Sequence of chain 1.F:
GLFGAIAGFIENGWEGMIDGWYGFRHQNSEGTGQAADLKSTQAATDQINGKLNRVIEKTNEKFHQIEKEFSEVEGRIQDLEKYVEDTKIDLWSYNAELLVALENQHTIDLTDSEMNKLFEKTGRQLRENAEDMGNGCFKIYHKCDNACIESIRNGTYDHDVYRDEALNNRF

Sequence of chain 1.E:
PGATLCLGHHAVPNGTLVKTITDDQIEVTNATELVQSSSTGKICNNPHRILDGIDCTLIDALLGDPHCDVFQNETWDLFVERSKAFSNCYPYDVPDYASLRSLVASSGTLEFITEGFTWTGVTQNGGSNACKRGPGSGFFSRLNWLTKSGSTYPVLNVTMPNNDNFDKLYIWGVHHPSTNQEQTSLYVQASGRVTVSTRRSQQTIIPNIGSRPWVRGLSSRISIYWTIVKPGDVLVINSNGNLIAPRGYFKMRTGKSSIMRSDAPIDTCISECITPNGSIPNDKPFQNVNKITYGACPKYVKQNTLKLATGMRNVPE

A small-molecule ligand and the protein it binds are described below.
Small molecule (SMILES): CC(=O)N[C@@H]1[C@@H](O)[C@H](O)[C@@H](CO)O[C@H]1O

Binding-site contacts:
Ligand atom C5 contacts residue ASN277 of chain 1.E at 3.7 Å.
Ligand atom O5 contacts residue ASN277 of chain 1.E at 2.4 Å (h-bond).
Ligand atom C2 contacts residue VAL289 of chain 1.E at 3.9 Å (hydrophobic).
Ligand atom C6 contacts residue GLU69 of chain 1.F at 4.3 Å.
Ligand atom C3 contacts residue VAL289 of chain 1.E at 4.1 Å (hydrophobic).
Ligand atom N2 contacts residue VAL289 of chain 1.E at 3.5 Å (h-bond).
Ligand atom C1 contacts residue ASN277 of chain 1.E at 1.4 Å.
Ligand atom C5 contacts residue ASN290 of chain 1.E at 3.9 Å.
Ligand atom C7 contacts residue ASN277 of chain 1.E at 3.3 Å.
Ligand atom C6 contacts residue ASN290 of chain 1.E at 4.2 Å.
Ligand atom O5 contacts residue ASN290 of chain 1.E at 3.7 Å.
Ligand atom C3 contacts residue ASN277 of chain 1.E at 3.8 Å.
Ligand atom C4 contacts residue ASN277 of chain 1.E at 4.2 Å.
Ligand atom C8 contacts residue VAL289 of chain 1.E at 4.4 Å (hydrophobic).
Ligand atom C8 contacts residue SER37 of chain 1.E at 3.5 Å.
Ligand atom C7 contacts residue VAL289 of chain 1.E at 4.4 Å (hydrophobic).
Ligand atom C1 contacts residue VAL289 of chain 1.E at 3.6 Å (hydrophobic).
Ligand atom C1 contacts residue ASN290 of chain 1.E at 4.0 Å.
Ligand atom N2 contacts residue ASN277 of chain 1.E at 3.1 Å (h-bond).
Ligand atom O7 contacts residue ASN277 of chain 1.E at 3.0 Å (h-bond).
Ligand atom C2 contacts residue ASN277 of chain 1.E at 2.5 Å.